A protein and the small-molecule ligand that binds it are described below.
Small molecule (SMILES): CC(=O)N[C@@H]1[C@@H](O)[C@H](O)[C@@H](CO)O[C@H]1O

Binding-site contacts:
Ligand atom C7 contacts residue ASN28 of chain 1.B at 3.2 Å.
Ligand atom C1 contacts residue HIS59 of chain 1.B at 4.0 Å.
Ligand atom N2 contacts residue ASN28 of chain 1.B at 2.5 Å (h-bond).
Ligand atom C8 contacts residue ASN28 of chain 1.B at 4.4 Å.
Ligand atom C3 contacts residue ASN28 of chain 1.B at 3.5 Å.
Ligand atom O5 contacts residue HIS59 of chain 1.B at 3.2 Å.
Ligand atom O5 contacts residue ASN28 of chain 1.B at 2.4 Å (h-bond).
Ligand atom C5 contacts residue HIS59 of chain 1.B at 4.1 Å.
Ligand atom C2 contacts residue ASN28 of chain 1.B at 2.1 Å.
Ligand atom C4 contacts residue ASN28 of chain 1.B at 4.1 Å.
Ligand atom O6 contacts residue HIS59 of chain 1.B at 3.7 Å.
Ligand atom C5 contacts residue ASN28 of chain 1.B at 3.7 Å.
Ligand atom C1 contacts residue ASN28 of chain 1.B at 1.4 Å.
Ligand atom C6 contacts residue HIS59 of chain 1.B at 4.1 Å.
Ligand atom O3 contacts residue ASN28 of chain 1.B at 4.5 Å.
Ligand atom O7 contacts residue ASN28 of chain 1.B at 3.3 Å (h-bond).

Sequence of chain 1.B:
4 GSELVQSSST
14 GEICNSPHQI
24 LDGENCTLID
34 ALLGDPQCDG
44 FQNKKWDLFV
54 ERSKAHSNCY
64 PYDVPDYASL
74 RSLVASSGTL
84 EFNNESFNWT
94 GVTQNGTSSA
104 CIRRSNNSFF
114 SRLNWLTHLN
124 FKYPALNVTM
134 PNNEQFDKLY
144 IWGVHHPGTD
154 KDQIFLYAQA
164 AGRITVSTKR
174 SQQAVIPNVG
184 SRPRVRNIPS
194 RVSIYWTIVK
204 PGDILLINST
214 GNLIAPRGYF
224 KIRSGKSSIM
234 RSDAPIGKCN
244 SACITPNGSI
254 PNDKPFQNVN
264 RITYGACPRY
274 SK